Sequence of chain 1.A:
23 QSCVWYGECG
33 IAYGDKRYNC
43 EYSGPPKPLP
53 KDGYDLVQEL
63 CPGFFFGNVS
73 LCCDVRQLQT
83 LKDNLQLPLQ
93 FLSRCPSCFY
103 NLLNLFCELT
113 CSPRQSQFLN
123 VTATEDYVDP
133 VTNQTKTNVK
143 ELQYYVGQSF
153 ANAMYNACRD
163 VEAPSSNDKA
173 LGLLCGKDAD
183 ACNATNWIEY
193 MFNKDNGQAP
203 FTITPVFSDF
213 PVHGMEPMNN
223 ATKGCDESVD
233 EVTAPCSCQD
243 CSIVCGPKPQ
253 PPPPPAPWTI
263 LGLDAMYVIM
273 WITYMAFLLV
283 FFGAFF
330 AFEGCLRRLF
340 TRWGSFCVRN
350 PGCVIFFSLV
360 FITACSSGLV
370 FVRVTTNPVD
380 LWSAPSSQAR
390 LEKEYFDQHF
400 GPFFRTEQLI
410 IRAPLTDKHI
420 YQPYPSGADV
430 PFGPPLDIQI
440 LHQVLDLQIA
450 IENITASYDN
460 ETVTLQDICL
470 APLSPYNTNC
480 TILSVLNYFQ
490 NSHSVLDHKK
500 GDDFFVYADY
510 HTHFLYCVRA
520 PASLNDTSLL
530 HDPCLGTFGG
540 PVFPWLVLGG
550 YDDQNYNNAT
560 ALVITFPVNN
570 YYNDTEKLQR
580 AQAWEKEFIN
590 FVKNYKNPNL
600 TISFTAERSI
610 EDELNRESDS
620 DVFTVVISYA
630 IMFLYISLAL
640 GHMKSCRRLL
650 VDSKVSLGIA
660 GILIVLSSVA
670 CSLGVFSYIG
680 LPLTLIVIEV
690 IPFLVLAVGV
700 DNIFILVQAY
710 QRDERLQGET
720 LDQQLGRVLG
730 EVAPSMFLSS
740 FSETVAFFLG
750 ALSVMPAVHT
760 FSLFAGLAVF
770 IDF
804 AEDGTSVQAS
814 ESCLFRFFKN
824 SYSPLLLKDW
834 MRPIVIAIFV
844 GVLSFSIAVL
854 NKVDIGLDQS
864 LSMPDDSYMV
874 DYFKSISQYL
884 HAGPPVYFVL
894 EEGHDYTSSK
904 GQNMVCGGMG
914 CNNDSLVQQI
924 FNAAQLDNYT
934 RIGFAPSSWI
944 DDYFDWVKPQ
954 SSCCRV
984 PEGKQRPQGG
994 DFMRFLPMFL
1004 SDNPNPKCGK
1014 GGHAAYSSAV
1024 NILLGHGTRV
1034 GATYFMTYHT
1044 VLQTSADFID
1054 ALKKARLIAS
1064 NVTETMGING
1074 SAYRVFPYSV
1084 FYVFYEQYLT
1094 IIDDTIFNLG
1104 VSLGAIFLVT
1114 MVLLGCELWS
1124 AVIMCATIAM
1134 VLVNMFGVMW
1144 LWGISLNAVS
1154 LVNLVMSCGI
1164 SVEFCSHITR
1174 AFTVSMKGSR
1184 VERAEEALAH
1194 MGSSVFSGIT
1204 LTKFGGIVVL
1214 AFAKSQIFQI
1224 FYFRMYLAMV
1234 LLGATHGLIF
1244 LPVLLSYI

This small molecule binds to this protein.
Small molecule (SMILES): CC(=O)N[C@@H]1[C@@H](O)[C@H](O)[C@@H](CO)O[C@H]1O

Binding-site contacts:
Ligand atom O5 contacts residue ASN1064 of chain 1.A at 2.4 Å (h-bond).
Ligand atom O7 contacts residue ASN1064 of chain 1.A at 3.1 Å (h-bond).
Ligand atom C3 contacts residue ASN1064 of chain 1.A at 3.9 Å.
Ligand atom O6 contacts residue ASN1064 of chain 1.A at 3.2 Å (h-bond).
Ligand atom C2 contacts residue ASN1064 of chain 1.A at 2.7 Å.
Ligand atom N2 contacts residue ASN1064 of chain 1.A at 3.0 Å (h-bond).
Ligand atom C6 contacts residue ASN1064 of chain 1.A at 3.8 Å.
Ligand atom C7 contacts residue ASN1064 of chain 1.A at 3.2 Å.
Ligand atom C1 contacts residue ASN1064 of chain 1.A at 1.4 Å.
Ligand atom C5 contacts residue ASN1064 of chain 1.A at 3.2 Å.
Ligand atom C4 contacts residue ASN1064 of chain 1.A at 4.3 Å.
Ligand atom C8 contacts residue ASN1064 of chain 1.A at 4.4 Å.